Binding-site contacts:
Ligand atom C3 contacts residue ASN234 of chain 1.A at 3.9 Å.
Ligand atom C4 contacts residue ASN234 of chain 1.A at 4.3 Å.
Ligand atom C7 contacts residue HIS254 of chain 1.A at 4.4 Å.
Ligand atom C2 contacts residue ASN234 of chain 1.A at 2.6 Å.
Ligand atom O7 contacts residue THR255 of chain 1.A at 3.7 Å.
Ligand atom C7 contacts residue ASN234 of chain 1.A at 3.7 Å.
Ligand atom O6 contacts residue ASN234 of chain 1.A at 3.4 Å (h-bond).
Ligand atom O7 contacts residue HIS254 of chain 1.A at 4.3 Å.
Ligand atom N2 contacts residue ASN234 of chain 1.A at 3.2 Å (h-bond).
Ligand atom O7 contacts residue ASN234 of chain 1.A at 3.8 Å.
Ligand atom C8 contacts residue HIS254 of chain 1.A at 3.5 Å.
Ligand atom C6 contacts residue ASN234 of chain 1.A at 3.4 Å.
Ligand atom O5 contacts residue ASN234 of chain 1.A at 2.0 Å (h-bond).
Ligand atom C1 contacts residue ASN234 of chain 1.A at 1.5 Å.
Ligand atom C5 contacts residue ASN234 of chain 1.A at 3.1 Å.

The protein below binds the small molecule below.
Small molecule (SMILES): CC(=O)N[C@@H]1[C@@H](O)[C@H](O)[C@@H](CO)O[C@H]1O

Sequence of chain 1.A:
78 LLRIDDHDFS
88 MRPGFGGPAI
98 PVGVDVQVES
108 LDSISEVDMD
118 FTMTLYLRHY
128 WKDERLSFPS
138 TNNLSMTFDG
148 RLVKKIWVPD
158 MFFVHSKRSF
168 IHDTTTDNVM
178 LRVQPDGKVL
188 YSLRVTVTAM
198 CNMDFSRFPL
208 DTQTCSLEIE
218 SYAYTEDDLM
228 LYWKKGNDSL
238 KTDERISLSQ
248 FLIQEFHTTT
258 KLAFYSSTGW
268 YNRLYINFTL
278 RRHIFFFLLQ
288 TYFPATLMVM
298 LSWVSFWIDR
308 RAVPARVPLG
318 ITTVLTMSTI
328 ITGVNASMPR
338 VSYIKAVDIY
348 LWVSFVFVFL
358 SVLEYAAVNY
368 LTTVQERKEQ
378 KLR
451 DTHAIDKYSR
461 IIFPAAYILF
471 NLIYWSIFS